Binding-site contacts:
Ligand atom OAE contacts residue THR407 of chain 1.I at 3.3 Å.
Ligand atom CAY contacts residue GLY408 of chain 1.I at 3.5 Å.
Ligand atom O contacts residue ASP298 of chain 1.I at 3.1 Å (salt-bridge).
Ligand atom CAJ contacts residue GLY408 of chain 1.I at 3.6 Å.
Ligand atom C contacts residue ASP378 of chain 1.I at 3.1 Å.
Ligand atom OAF contacts residue ZN1 of chain 1.LC at 2.2 Å.
Ligand atom OAF contacts residue CO31 of chain 1.MC at 3.0 Å (h-bond).
Ligand atom CAK contacts residue GLY408 of chain 1.I at 3.7 Å.
Ligand atom O contacts residue ASP378 of chain 1.I at 2.9 Å (salt-bridge).
Ligand atom C contacts residue LEU406 of chain 1.I at 3.6 Å (hydrophobic).
Ligand atom NAP contacts residue LYS293 of chain 1.I at 3.5 Å (salt-bridge).
Ligand atom NAP contacts residue CO31 of chain 1.MC at 2.8 Å (h-bond).
Ligand atom CAL contacts residue GLY408 of chain 1.I at 3.6 Å.
Ligand atom FAI contacts residue MET311 of chain 1.I at 3.1 Å.
Ligand atom CAM contacts residue LEU406 of chain 1.I at 3.8 Å (hydrophobic).
Ligand atom OAE contacts residue GLY408 of chain 1.I at 3.3 Å (h-bond).
Ligand atom OAF contacts residue GLU380 of chain 1.I at 2.7 Å (salt-bridge).
Ligand atom FAH contacts residue PHE502 of chain 1.I at 3.6 Å.
Ligand atom CAO contacts residue ALA496 of chain 1.I at 3.7 Å (hydrophobic).
Ligand atom OAF contacts residue LYS293 of chain 1.I at 3.0 Å (salt-bridge).
Ligand atom CAM contacts residue GLY408 of chain 1.I at 3.5 Å.
Ligand atom FAH contacts residue ALA496 of chain 1.I at 3.0 Å.
Ligand atom CAV contacts residue GLY408 of chain 1.I at 3.6 Å.
Ligand atom NAP contacts residue LEU406 of chain 1.I at 3.2 Å (h-bond).
Ligand atom C contacts residue ZN1 of chain 1.LC at 2.9 Å.
Ligand atom FAG contacts residue SER310 of chain 1.I at 3.8 Å.
Ligand atom OAF contacts residue ASP298 of chain 1.I at 3.0 Å (salt-bridge).
Ligand atom CA contacts residue LEU406 of chain 1.I at 3.2 Å (hydrophobic).
Ligand atom NAP contacts residue ZN1 of chain 1.LC at 2.9 Å.
Ligand atom NAP contacts residue ZN1 of chain 1.NC at 3.0 Å.
Ligand atom FAG contacts residue GLY309 of chain 1.I at 3.2 Å.
Ligand atom NAP contacts residue ASP378 of chain 1.I at 3.2 Å (salt-bridge).
Ligand atom O contacts residue LYS305 of chain 1.I at 2.9 Å (salt-bridge).
Ligand atom O contacts residue ZN1 of chain 1.LC at 2.2 Å.
Ligand atom OAF contacts residue ZN1 of chain 1.NC at 1.9 Å.
Ligand atom C contacts residue ZN1 of chain 1.NC at 3.8 Å.
Ligand atom FAG contacts residue MET311 of chain 1.I at 3.2 Å.
Ligand atom CAX contacts residue LEU411 of chain 1.I at 3.7 Å (hydrophobic).
Ligand atom FAI contacts residue PHE502 of chain 1.I at 3.1 Å.
Ligand atom OAF contacts residue ASP378 of chain 1.I at 3.0 Å (salt-bridge).

The small molecule below binds the protein below.
Small molecule (SMILES): CC(C)(C)C(=O)N[C@@H](C(=O)NO)c1ccc(-c2cc(F)c(F)c(F)c2)cc1

Sequence of chain 1.I:
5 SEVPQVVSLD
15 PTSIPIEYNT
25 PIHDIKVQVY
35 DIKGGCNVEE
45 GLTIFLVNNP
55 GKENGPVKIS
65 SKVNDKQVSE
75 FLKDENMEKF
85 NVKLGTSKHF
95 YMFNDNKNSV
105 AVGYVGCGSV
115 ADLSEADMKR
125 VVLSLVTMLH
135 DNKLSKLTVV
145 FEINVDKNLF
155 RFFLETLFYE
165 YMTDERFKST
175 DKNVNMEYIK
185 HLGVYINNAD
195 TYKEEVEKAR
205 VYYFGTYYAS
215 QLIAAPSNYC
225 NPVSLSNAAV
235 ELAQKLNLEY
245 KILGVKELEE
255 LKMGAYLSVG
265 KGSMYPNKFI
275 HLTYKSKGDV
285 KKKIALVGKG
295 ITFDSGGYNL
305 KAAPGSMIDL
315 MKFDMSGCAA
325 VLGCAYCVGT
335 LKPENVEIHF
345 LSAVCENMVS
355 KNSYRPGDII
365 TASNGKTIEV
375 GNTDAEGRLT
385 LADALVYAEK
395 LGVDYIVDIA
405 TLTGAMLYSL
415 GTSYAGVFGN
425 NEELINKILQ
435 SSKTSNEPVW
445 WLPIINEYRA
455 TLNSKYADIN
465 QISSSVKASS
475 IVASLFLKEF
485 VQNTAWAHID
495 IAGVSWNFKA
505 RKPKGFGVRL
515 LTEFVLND